Sequence of chain 1.A:
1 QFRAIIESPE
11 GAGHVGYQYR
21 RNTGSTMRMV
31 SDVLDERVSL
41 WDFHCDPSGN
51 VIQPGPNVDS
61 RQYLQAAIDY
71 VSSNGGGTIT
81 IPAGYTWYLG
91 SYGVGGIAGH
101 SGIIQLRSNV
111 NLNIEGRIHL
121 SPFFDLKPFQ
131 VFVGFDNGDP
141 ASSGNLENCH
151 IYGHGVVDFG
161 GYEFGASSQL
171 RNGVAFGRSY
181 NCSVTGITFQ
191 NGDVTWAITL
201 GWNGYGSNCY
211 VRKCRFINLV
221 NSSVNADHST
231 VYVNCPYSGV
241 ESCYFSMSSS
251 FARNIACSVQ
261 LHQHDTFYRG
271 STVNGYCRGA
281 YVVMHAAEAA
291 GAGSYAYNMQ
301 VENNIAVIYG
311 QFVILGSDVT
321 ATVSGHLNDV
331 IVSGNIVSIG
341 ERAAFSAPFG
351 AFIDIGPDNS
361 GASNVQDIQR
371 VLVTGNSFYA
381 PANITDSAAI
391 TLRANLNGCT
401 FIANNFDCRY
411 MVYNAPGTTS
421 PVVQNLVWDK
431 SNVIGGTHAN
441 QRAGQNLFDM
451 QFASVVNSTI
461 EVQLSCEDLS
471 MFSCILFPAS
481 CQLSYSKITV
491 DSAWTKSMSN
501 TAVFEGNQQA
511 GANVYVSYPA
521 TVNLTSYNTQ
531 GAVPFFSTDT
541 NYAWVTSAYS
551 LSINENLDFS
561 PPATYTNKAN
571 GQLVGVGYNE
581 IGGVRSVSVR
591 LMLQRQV

Binding-site contacts:
Ligand atom O5 contacts residue GLN260 of chain 1.A at 3.2 Å (h-bond).
Ligand atom O6 contacts residue HIS262 of chain 1.A at 3.0 Å (h-bond).
Ligand atom O6 contacts residue THR199 of chain 1.A at 3.6 Å.
Ligand atom O2 contacts residue GLU288 of chain 1.A at 3.6 Å (salt-bridge).
Ligand atom C3 contacts residue GLU288 of chain 1.A at 3.5 Å.
Ligand atom O1 contacts residue ASP227 of chain 1.A at 3.0 Å (salt-bridge).
Ligand atom C4 contacts residue HIS100 of chain 1.A at 3.3 Å.
Ligand atom C2 contacts residue NA1 of chain 1.J at 3.3 Å.
Ligand atom C2 contacts residue GLU288 of chain 1.A at 3.6 Å.
Ligand atom C7 contacts residue SER229 of chain 1.A at 3.4 Å.
Ligand atom O6 contacts residue TRP196 of chain 1.A at 3.2 Å.
Ligand atom O3 contacts residue NA1 of chain 1.J at 2.4 Å (h-bond).
Ligand atom O3 contacts residue TRP202 of chain 1.A at 3.4 Å.
Ligand atom C1 contacts residue GLN260 of chain 1.A at 3.3 Å.
Ligand atom N2 contacts residue ASP227 of chain 1.A at 2.9 Å (salt-bridge).
Ligand atom O5 contacts residue TRP196 of chain 1.A at 3.5 Å.
Ligand atom O4 contacts residue ASN359 of chain 1.A at 2.8 Å (h-bond).
Ligand atom C8 contacts residue ASP227 of chain 1.A at 3.5 Å.
Ligand atom C6 contacts residue THR199 of chain 1.A at 3.6 Å.
Ligand atom O6 contacts residue LEU170 of chain 1.A at 3.5 Å.
Ligand atom C3 contacts residue NA1 of chain 1.J at 3.2 Å.
Ligand atom O6 contacts residue GLN260 of chain 1.A at 2.8 Å (h-bond).
Ligand atom O6 contacts residue TYR281 of chain 1.A at 3.6 Å.
Ligand atom O7 contacts residue TYR232 of chain 1.A at 3.3 Å.
Ligand atom O4 contacts residue HIS100 of chain 1.A at 2.7 Å (h-bond).
Ligand atom C4 contacts residue HIS285 of chain 1.A at 3.5 Å.
Ligand atom O4 contacts residue ASN234 of chain 1.A at 2.9 Å (h-bond).
Ligand atom O7 contacts residue TRP196 of chain 1.A at 3.0 Å (h-bond).
Ligand atom O6 contacts residue THR195 of chain 1.A at 3.4 Å.
Ligand atom C3 contacts residue ASN203 of chain 1.A at 3.5 Å.
Ligand atom O2 contacts residue TYR232 of chain 1.A at 2.9 Å (h-bond).
Ligand atom O3 contacts residue GLY99 of chain 1.A at 3.6 Å (h-bond).
Ligand atom O2 contacts residue NA1 of chain 1.J at 2.5 Å (h-bond).
Ligand atom O4 contacts residue GLN130 of chain 1.A at 3.0 Å (h-bond).
Ligand atom O3 contacts residue ASN203 of chain 1.A at 2.7 Å (h-bond).
Ligand atom C3 contacts residue ASN234 of chain 1.A at 3.4 Å.
Ligand atom O7 contacts residue SER229 of chain 1.A at 3.2 Å (h-bond).
Ligand atom C6 contacts residue TRP196 of chain 1.A at 3.6 Å (hydrophobic).
Ligand atom O4 contacts residue HIS285 of chain 1.A at 2.7 Å (h-bond).
Ligand atom N2 contacts residue GLU288 of chain 1.A at 3.0 Å (salt-bridge).

This protein binds this small molecule.
Small molecule (SMILES): CC(=O)N[C@@H]1[C@@H](O[C@H]2O[C@H](CO)[C@H](O[C@H]3O[C@H](CO[C@@H]4O[C@@H](C)[C@H](O)[C@@H](O)[C@H]4O)[C@@H](O)[C@H](O)[C@H]3O)[C@H](O[C@@H]3O[C@H](CO)[C@@H](O)[C@H](O)[C@H]3NC(C)=O)[C@H]2O)[C@H](O)[C@@H](CO)O[C@@H]1O